Binding-site contacts:
Ligand atom N4 contacts residue ALA104 of chain 1.C at 3.7 Å.
Ligand atom C3 contacts residue GLU125 of chain 1.C at 3.9 Å.
Ligand atom C4 contacts residue VAL91 of chain 1.C at 3.9 Å (hydrophobic).
Ligand atom C11 contacts residue MET154 of chain 1.C at 3.8 Å (hydrophobic).
Ligand atom N7 contacts residue ASP161 of chain 1.C at 3.1 Å (salt-bridge).
Ligand atom N1 contacts residue ASP217 of chain 1.C at 3.1 Å (salt-bridge).
Ligand atom C17 contacts residue PHE369 of chain 1.C at 3.9 Å (hydrophobic).
Ligand atom C17 contacts residue ILE83 of chain 1.C at 3.7 Å (hydrophobic).
Ligand atom C18 contacts residue LEU206 of chain 1.C at 3.8 Å (hydrophobic).
Ligand atom N7 contacts residue ASP203 of chain 1.C at 3.7 Å.
Ligand atom C9 contacts residue ILE83 of chain 1.C at 3.9 Å (hydrophobic).
Ligand atom C5 contacts residue VAL91 of chain 1.C at 3.6 Å (hydrophobic).
Ligand atom C1 contacts residue LYS106 of chain 1.C at 3.9 Å.
Ligand atom N4 contacts residue TYR156 of chain 1.C at 3.6 Å.
Ligand atom C16 contacts residue ASP161 of chain 1.C at 3.7 Å.
Ligand atom N5 contacts residue TYR156 of chain 1.C at 3.7 Å.
Ligand atom C14 contacts residue PHE369 of chain 1.C at 3.6 Å (hydrophobic).
Ligand atom C7 contacts residue VAL91 of chain 1.C at 3.8 Å (hydrophobic).
Ligand atom N4 contacts residue MET157 of chain 1.C at 3.0 Å (h-bond).
Ligand atom C14 contacts residue LEU206 of chain 1.C at 3.9 Å (hydrophobic).
Ligand atom C14 contacts residue ALA104 of chain 1.C at 3.9 Å (hydrophobic).
Ligand atom C12 contacts residue GLU155 of chain 1.C at 3.7 Å.
Ligand atom N2 contacts residue VAL91 of chain 1.C at 3.8 Å.
Ligand atom N5 contacts residue MET157 of chain 1.C at 3.3 Å (h-bond).
Ligand atom C13 contacts residue LEU206 of chain 1.C at 3.9 Å (hydrophobic).
Ligand atom C17 contacts residue ASP161 of chain 1.C at 3.8 Å.
Ligand atom N5 contacts residue GLU155 of chain 1.C at 2.9 Å (salt-bridge).
Ligand atom C10 contacts residue ALA104 of chain 1.C at 3.8 Å (hydrophobic).
Ligand atom C10 contacts residue VAL138 of chain 1.C at 3.6 Å (hydrophobic).
Ligand atom C3 contacts residue LYS106 of chain 1.C at 3.5 Å.
Ligand atom N4 contacts residue GLU155 of chain 1.C at 3.9 Å.
Ligand atom C13 contacts residue ALA104 of chain 1.C at 3.6 Å (hydrophobic).
Ligand atom C18 contacts residue ASP203 of chain 1.C at 3.3 Å.
Ligand atom C12 contacts residue ALA104 of chain 1.C at 3.4 Å (hydrophobic).
Ligand atom C1 contacts residue ASP217 of chain 1.C at 3.6 Å.
Ligand atom C18 contacts residue ASP161 of chain 1.C at 3.4 Å.
Ligand atom C2 contacts residue VAL91 of chain 1.C at 3.8 Å (hydrophobic).
Ligand atom N1 contacts residue LYS106 of chain 1.C at 2.8 Å (salt-bridge).
Ligand atom N5 contacts residue ALA104 of chain 1.C at 3.4 Å.
Ligand atom C3 contacts residue ASP217 of chain 1.C at 3.6 Å.

This small molecule binds to this protein.
Small molecule (SMILES): CC(C)(N)CNc1nc(-c2ccc3[nH]ncc3c2)nc2cnccc12

Sequence of chain 1.C:
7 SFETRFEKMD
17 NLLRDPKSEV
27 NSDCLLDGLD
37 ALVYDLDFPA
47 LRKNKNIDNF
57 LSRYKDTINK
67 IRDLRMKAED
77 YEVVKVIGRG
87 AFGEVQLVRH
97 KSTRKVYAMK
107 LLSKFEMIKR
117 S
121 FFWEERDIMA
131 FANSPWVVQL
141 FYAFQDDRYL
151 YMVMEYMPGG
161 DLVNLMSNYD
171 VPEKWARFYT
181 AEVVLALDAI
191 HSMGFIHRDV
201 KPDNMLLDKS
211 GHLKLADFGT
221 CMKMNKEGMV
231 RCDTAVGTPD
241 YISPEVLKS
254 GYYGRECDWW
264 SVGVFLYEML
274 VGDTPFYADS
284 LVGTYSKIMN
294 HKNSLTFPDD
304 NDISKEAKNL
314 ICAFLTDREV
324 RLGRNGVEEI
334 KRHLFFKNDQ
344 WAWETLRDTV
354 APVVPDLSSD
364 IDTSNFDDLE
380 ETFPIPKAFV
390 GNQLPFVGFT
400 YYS